Binding-site contacts:
Ligand atom C1 contacts residue ASN603 of chain 1.B at 1.4 Å.
Ligand atom O5 contacts residue ASN603 of chain 1.B at 2.4 Å (h-bond).
Ligand atom N2 contacts residue ASN603 of chain 1.B at 2.9 Å (h-bond).
Ligand atom O7 contacts residue ASN603 of chain 1.B at 3.7 Å.
Ligand atom C7 contacts residue ASN603 of chain 1.B at 3.5 Å.
Ligand atom C2 contacts residue ASN603 of chain 1.B at 2.5 Å.
Ligand atom C4 contacts residue ASN603 of chain 1.B at 4.2 Å.
Ligand atom C5 contacts residue ASN603 of chain 1.B at 3.7 Å.
Ligand atom C3 contacts residue ASN603 of chain 1.B at 3.8 Å.

This small molecule binds to this protein.
Small molecule (SMILES): CC(=O)N[C@@H]1[C@@H](O)[C@H](O)[C@@H](CO)O[C@H]1O

Sequence of chain 1.B:
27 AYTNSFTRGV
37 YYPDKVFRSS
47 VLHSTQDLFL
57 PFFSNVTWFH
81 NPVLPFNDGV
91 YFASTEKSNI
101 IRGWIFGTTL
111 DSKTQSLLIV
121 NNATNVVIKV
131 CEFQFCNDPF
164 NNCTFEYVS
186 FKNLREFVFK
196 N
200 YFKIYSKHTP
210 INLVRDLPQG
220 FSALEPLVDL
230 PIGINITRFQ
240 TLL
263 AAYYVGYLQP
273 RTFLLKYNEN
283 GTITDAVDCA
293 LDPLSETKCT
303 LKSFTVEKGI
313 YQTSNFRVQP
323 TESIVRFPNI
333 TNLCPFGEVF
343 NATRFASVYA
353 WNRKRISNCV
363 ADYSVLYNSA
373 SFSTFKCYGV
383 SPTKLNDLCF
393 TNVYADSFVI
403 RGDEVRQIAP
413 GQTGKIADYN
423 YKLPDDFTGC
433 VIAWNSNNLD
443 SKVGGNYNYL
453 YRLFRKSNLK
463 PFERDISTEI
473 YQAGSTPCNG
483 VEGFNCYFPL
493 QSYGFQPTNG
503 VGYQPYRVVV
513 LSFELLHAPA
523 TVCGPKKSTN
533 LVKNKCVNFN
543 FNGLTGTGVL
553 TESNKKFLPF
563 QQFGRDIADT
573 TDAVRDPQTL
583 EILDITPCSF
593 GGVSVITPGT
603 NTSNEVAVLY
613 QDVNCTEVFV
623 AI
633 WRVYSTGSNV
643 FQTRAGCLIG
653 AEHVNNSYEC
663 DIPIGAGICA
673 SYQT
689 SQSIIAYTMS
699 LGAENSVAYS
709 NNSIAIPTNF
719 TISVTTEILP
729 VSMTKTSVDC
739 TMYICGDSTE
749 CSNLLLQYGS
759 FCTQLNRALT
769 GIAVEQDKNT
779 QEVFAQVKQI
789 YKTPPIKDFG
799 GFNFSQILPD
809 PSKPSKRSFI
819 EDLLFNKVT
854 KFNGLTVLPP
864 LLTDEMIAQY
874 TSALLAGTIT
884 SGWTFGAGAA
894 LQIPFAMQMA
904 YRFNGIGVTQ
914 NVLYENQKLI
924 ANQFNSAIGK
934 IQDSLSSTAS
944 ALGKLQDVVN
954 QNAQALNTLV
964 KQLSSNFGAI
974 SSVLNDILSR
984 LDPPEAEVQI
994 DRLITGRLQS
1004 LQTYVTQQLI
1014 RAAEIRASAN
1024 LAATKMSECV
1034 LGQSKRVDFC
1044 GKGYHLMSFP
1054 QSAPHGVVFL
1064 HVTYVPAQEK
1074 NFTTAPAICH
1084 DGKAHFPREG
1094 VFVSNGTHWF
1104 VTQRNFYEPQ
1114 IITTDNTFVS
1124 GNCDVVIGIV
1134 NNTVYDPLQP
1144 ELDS